Binding-site contacts:
Ligand atom CAI contacts residue PHE97 of chain 3.B at 3.4 Å (hydrophobic).
Ligand atom CBG contacts residue HIS105 of chain 3.B at 3.3 Å.
Ligand atom OBH contacts residue TRP74 of chain 3.B at 3.1 Å (h-bond).
Ligand atom OAA contacts residue ARG138 of chain 3.B at 2.7 Å (salt-bridge).
Ligand atom CAE contacts residue SER111 of chain 3.B at 3.5 Å.
Ligand atom CAR contacts residue LEU4 of chain 3.B at 3.6 Å (hydrophobic).
Ligand atom CBJ contacts residue SER136 of chain 3.B at 3.2 Å.
Ligand atom OAA contacts residue SER136 of chain 3.B at 3.1 Å (h-bond).
Ligand atom CAP contacts residue LEU148 of chain 3.B at 3.6 Å (hydrophobic).
Ligand atom CAR contacts residue TYR83 of chain 3.B at 3.2 Å (hydrophobic).
Ligand atom CAX contacts residue TYR83 of chain 3.B at 3.5 Å (hydrophobic).
Ligand atom CBC contacts residue HIS105 of chain 3.B at 3.5 Å.
Ligand atom CBF contacts residue TRP74 of chain 3.B at 3.4 Å (hydrophobic).
Ligand atom CBB contacts residue MET1 of chain 3.B at 3.6 Å (hydrophobic).
Ligand atom CBP contacts residue ARG138 of chain 3.B at 3.7 Å.
Ligand atom CAF contacts residue PHE112 of chain 3.B at 3.2 Å (hydrophobic).
Ligand atom OAC contacts residue SER136 of chain 3.B at 2.6 Å (h-bond).
Ligand atom CAG contacts residue SER111 of chain 3.B at 3.3 Å.
Ligand atom OAD contacts residue TYR2 of chain 3.B at 3.0 Å (h-bond).
Ligand atom OAB contacts residue ARG138 of chain 3.B at 2.7 Å (salt-bridge).
Ligand atom CBL contacts residue TRP74 of chain 3.B at 3.4 Å (hydrophobic).
Ligand atom CAG contacts residue ARG107 of chain 2.B at 3.3 Å.
Ligand atom CAX contacts residue LEU4 of chain 3.B at 3.5 Å (hydrophobic).
Ligand atom CBB contacts residue LEU141 of chain 3.B at 3.7 Å (hydrophobic).
Ligand atom CAR contacts residue VAL108 of chain 3.B at 3.6 Å (hydrophobic).
Ligand atom OAC contacts residue PRO118 of chain 3.B at 3.7 Å.
Ligand atom CBJ contacts residue TYR134 of chain 3.B at 3.6 Å (hydrophobic).
Ligand atom OAD contacts residue MET1 of chain 3.B at 3.4 Å.
Ligand atom CAW contacts residue TRP74 of chain 3.B at 3.4 Å (hydrophobic).
Ligand atom CBK contacts residue ARG138 of chain 3.B at 3.3 Å.
Ligand atom CAE contacts residue ARG107 of chain 2.B at 3.5 Å.
Ligand atom OAB contacts residue ARG116 of chain 3.B at 3.0 Å (salt-bridge).
Ligand atom CAK contacts residue TYR83 of chain 3.B at 3.3 Å (hydrophobic).
Ligand atom CAP contacts residue LEU101 of chain 3.B at 3.6 Å (hydrophobic).
Ligand atom CAT contacts residue ARG138 of chain 3.B at 3.5 Å.
Ligand atom CAO contacts residue TRP74 of chain 3.B at 3.3 Å (hydrophobic).
Ligand atom CBJ contacts residue ARG138 of chain 3.B at 3.5 Å.
Ligand atom CAX contacts residue VAL108 of chain 3.B at 3.6 Å (hydrophobic).
Ligand atom CAF contacts residue MET40 of chain 3.B at 3.6 Å (hydrophobic).
Ligand atom OAC contacts residue TYR134 of chain 3.B at 2.5 Å (h-bond).

The small molecule below binds the protein below.
Small molecule (SMILES): O=C(O)CCCCN(CCc1ccccc1OCc1ccc(-c2ccc(Oc3ccccc3)cc2)cc1)Cc1ccc(C(=O)O)cc1

Sequence of chain 2.B:
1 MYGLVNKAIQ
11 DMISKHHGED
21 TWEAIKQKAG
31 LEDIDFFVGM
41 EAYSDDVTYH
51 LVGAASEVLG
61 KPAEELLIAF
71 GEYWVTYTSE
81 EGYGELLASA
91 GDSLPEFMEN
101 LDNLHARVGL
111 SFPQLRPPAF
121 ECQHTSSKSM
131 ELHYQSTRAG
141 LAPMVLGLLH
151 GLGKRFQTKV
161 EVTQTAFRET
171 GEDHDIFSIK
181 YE

Sequence of chain 3.B:
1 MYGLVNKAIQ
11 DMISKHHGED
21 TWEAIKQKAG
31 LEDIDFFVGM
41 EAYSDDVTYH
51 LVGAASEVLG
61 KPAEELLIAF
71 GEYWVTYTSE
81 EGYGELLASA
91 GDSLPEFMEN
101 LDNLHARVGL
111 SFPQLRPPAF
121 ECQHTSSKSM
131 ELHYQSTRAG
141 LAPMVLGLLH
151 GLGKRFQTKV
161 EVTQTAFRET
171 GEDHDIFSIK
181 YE